The small molecule below binds the protein below.
Small molecule (SMILES): Cc1ccc(N)cc1

Binding-site contacts:
Ligand atom C3 contacts residue SER159 of chain 1.B at 4.0 Å.
Ligand atom C4 contacts residue ILE54 of chain 1.B at 3.7 Å (hydrophobic).
Ligand atom N1 contacts residue ASP161 of chain 1.B at 2.8 Å (salt-bridge).
Ligand atom C4 contacts residue TYR226 of chain 1.B at 4.0 Å (hydrophobic).
Ligand atom C6 contacts residue GLN191 of chain 1.B at 4.1 Å.
Ligand atom C1 contacts residue ASP158 of chain 1.B at 3.9 Å.
Ligand atom N1 contacts residue GLU193 of chain 1.B at 4.5 Å.
Ligand atom C7 contacts residue GLN191 of chain 1.B at 3.6 Å.
Ligand atom C5 contacts residue ASP161 of chain 1.B at 3.5 Å.
Ligand atom C4 contacts residue ASP161 of chain 1.B at 3.6 Å.
Ligand atom C2 contacts residue SER159 of chain 1.B at 3.8 Å.
Ligand atom C4 contacts residue GLN55 of chain 1.B at 3.9 Å.
Ligand atom C3 contacts residue SER160 of chain 1.B at 4.3 Å.
Ligand atom C1 contacts residue SER159 of chain 1.B at 3.5 Å.
Ligand atom C6 contacts residue ILE231 of chain 1.B at 3.7 Å (hydrophobic).
Ligand atom C1 contacts residue S4M1 of chain 1.G at 3.8 Å.
Ligand atom C6 contacts residue TYR226 of chain 1.B at 3.6 Å (hydrophobic).
Ligand atom C7 contacts residue ILE231 of chain 1.B at 3.8 Å (hydrophobic).
Ligand atom C7 contacts residue TYR226 of chain 1.B at 3.5 Å (hydrophobic).
Ligand atom C5 contacts residue TYR226 of chain 1.B at 3.9 Å (hydrophobic).
Ligand atom C3 contacts residue GLN55 of chain 1.B at 3.6 Å.
Ligand atom C5 contacts residue ILE54 of chain 1.B at 4.3 Å (hydrophobic).
Ligand atom C1 contacts residue TYR226 of chain 1.B at 3.3 Å (hydrophobic).
Ligand atom C4 contacts residue VAL53 of chain 1.B at 4.0 Å (hydrophobic).
Ligand atom C2 contacts residue GLN191 of chain 1.B at 3.9 Å.
Ligand atom C1 contacts residue TYR64 of chain 1.B at 3.5 Å (hydrophobic).
Ligand atom C5 contacts residue VAL53 of chain 1.B at 4.3 Å (hydrophobic).
Ligand atom C2 contacts residue TYR226 of chain 1.B at 3.5 Å (hydrophobic).
Ligand atom N1 contacts residue PRO227 of chain 1.B at 3.9 Å.
Ligand atom C3 contacts residue ILE54 of chain 1.B at 4.2 Å (hydrophobic).
Ligand atom N1 contacts residue TYR226 of chain 1.B at 4.4 Å.
Ligand atom N1 contacts residue VAL53 of chain 1.B at 3.6 Å.
Ligand atom C6 contacts residue ASP161 of chain 1.B at 4.0 Å.
Ligand atom C1 contacts residue GLN191 of chain 1.B at 3.9 Å.
Ligand atom C3 contacts residue TYR226 of chain 1.B at 3.7 Å (hydrophobic).
Ligand atom N1 contacts residue TRP13 of chain 1.B at 3.9 Å.

Sequence of chain 1.B:
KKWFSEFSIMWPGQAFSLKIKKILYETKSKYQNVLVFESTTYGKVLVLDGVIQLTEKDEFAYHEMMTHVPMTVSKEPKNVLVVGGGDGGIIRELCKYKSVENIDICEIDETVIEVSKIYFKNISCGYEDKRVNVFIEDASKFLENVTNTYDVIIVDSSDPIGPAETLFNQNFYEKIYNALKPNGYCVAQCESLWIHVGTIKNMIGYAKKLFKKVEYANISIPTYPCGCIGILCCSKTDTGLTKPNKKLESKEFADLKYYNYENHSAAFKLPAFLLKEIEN